Sequence of chain 4.NA:
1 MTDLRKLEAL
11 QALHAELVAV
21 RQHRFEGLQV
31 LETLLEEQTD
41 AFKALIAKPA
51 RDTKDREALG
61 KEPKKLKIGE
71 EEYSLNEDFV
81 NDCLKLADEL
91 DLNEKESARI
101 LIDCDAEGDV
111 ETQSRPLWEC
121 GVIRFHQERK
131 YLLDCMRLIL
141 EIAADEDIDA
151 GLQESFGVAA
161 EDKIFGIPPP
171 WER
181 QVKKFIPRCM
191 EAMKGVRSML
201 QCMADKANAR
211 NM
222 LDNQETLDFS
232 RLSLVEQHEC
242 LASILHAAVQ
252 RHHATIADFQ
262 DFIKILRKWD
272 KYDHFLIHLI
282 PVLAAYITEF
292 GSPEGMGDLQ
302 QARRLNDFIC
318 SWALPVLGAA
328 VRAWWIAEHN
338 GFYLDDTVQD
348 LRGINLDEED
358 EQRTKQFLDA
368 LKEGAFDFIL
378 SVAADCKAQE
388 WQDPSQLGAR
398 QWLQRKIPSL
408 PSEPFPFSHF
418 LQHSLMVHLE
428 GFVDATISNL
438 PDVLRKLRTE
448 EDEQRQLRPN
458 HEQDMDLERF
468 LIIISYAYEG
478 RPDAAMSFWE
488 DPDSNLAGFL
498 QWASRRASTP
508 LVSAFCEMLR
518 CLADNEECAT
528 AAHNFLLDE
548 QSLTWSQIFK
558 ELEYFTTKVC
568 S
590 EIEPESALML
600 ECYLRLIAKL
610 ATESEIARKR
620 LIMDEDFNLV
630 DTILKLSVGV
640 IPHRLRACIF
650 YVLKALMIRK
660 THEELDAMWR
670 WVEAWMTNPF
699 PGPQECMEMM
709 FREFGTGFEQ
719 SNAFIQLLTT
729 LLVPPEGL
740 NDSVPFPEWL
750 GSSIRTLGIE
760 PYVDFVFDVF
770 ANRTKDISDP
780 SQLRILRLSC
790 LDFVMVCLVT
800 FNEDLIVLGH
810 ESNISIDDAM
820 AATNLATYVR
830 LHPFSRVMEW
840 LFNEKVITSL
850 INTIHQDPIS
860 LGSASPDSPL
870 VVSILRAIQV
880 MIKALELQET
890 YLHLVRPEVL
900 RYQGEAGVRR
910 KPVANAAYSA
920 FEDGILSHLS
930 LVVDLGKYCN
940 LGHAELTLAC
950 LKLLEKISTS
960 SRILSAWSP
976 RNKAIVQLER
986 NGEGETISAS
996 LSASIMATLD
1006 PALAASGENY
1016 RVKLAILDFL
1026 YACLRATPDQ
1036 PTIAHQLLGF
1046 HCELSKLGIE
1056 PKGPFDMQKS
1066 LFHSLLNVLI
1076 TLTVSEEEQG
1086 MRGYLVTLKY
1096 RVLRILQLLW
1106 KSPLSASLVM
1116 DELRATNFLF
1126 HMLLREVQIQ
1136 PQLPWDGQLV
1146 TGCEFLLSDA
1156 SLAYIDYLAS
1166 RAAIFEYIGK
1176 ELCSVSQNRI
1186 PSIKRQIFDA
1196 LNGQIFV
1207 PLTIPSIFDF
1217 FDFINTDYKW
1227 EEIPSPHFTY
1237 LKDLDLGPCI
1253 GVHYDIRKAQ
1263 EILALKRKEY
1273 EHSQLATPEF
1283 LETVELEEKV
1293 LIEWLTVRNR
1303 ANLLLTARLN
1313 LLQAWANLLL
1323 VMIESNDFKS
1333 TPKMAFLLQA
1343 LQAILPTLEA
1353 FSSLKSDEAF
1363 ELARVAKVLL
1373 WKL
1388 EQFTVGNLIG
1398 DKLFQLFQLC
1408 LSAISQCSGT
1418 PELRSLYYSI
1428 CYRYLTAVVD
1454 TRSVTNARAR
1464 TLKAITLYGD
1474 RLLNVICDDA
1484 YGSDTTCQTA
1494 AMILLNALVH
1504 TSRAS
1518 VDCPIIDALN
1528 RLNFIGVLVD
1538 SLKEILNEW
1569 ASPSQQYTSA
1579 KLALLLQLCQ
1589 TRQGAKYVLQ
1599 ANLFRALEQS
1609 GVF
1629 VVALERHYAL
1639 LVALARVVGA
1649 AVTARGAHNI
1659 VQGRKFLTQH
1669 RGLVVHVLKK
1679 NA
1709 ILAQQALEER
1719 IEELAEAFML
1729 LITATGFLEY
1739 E

This small molecule binds to this protein.
Small molecule (SMILES): N[C@@H](Cc1ccccc1)C(=O)NCC=O

Binding-site contacts:
Ligand atom CD2 contacts residue PRO438 of chain 4.NA at 4.4 Å (hydrophobic).
Ligand atom O contacts residue ASN492 of chain 4.NA at 4.2 Å.
Ligand atom N contacts residue ASN492 of chain 4.NA at 3.3 Å (h-bond).
Ligand atom O contacts residue ARG442 of chain 4.NA at 4.3 Å.
Ligand atom CE2 contacts residue PRO438 of chain 4.NA at 3.7 Å (hydrophobic).
Ligand atom C contacts residue ASN492 of chain 4.NA at 4.0 Å.
Ligand atom CG contacts residue GLY495 of chain 4.NA at 4.4 Å.
Ligand atom CZ contacts residue PRO438 of chain 4.NA at 3.4 Å (hydrophobic).
Ligand atom CE2 contacts residue ARG442 of chain 4.NA at 3.6 Å.
Ligand atom CB contacts residue ASN492 of chain 4.NA at 3.8 Å.
Ligand atom CD1 contacts residue PHE496 of chain 4.NA at 3.7 Å (hydrophobic).
Ligand atom CE1 contacts residue PHE496 of chain 4.NA at 3.6 Å (hydrophobic).
Ligand atom C contacts residue ARG442 of chain 4.NA at 4.4 Å.
Ligand atom CA contacts residue ARG442 of chain 4.NA at 3.6 Å.
Ligand atom CD1 contacts residue ASN492 of chain 4.NA at 3.9 Å.
Ligand atom N contacts residue SER491 of chain 4.NA at 4.1 Å.
Ligand atom CE1 contacts residue ILE434 of chain 4.NA at 3.9 Å (hydrophobic).
Ligand atom CE1 contacts residue PRO438 of chain 4.NA at 3.8 Å (hydrophobic).
Ligand atom CB contacts residue PHE496 of chain 4.NA at 3.9 Å (hydrophobic).
Ligand atom O contacts residue PRO438 of chain 4.NA at 4.0 Å.
Ligand atom CD1 contacts residue PRO438 of chain 4.NA at 4.4 Å (hydrophobic).
Ligand atom N contacts residue ARG442 of chain 4.NA at 4.2 Å.
Ligand atom CB contacts residue GLY495 of chain 4.NA at 3.9 Å.
Ligand atom CG contacts residue ASN492 of chain 4.NA at 4.3 Å.
Ligand atom CD2 contacts residue ARG442 of chain 4.NA at 3.5 Å.
Ligand atom CG contacts residue PHE496 of chain 4.NA at 4.0 Å (hydrophobic).
Ligand atom CA contacts residue ASN492 of chain 4.NA at 3.3 Å.
Ligand atom CD1 contacts residue ILE434 of chain 4.NA at 4.1 Å (hydrophobic).
Ligand atom CZ contacts residue PHE496 of chain 4.NA at 3.9 Å (hydrophobic).